Binding-site contacts:
Ligand atom N3 contacts residue TRP34 of chain 1.D at 3.3 Å (h-bond).
Ligand atom O3' contacts residue GLY64 of chain 1.D at 3.5 Å.
Ligand atom OP2 contacts residue ARG68 of chain 1.D at 3.4 Å.
Ligand atom OP1 contacts residue GLY64 of chain 1.D at 2.7 Å (h-bond).
Ligand atom N9 contacts residue ARG35 of chain 1.D at 3.6 Å.
Ligand atom O5' contacts residue TYR39 of chain 1.D at 3.9 Å.
Ligand atom OP3 contacts residue ARG68 of chain 1.D at 2.8 Å (salt-bridge).
Ligand atom C5' contacts residue ARG35 of chain 1.D at 3.3 Å.
Ligand atom OP2 contacts residue ARG68 of chain 1.D at 3.0 Å (salt-bridge).
Ligand atom C4 contacts residue TRP34 of chain 1.D at 3.6 Å (hydrophobic).
Ligand atom OP1 contacts residue LYS72 of chain 1.D at 3.4 Å (salt-bridge).
Ligand atom C2' contacts residue GLY38 of chain 1.D at 3.8 Å.
Ligand atom OP1 contacts residue ARG35 of chain 1.D at 3.7 Å.
Ligand atom OP1 contacts residue GLY66 of chain 1.D at 2.7 Å (h-bond).
Ligand atom C1' contacts residue ARG35 of chain 1.D at 3.6 Å.
Ligand atom OP2 contacts residue ILE65 of chain 1.D at 3.5 Å (h-bond).
Ligand atom O6 contacts residue TRP34 of chain 1.D at 3.6 Å.
Ligand atom P contacts residue ARG35 of chain 1.D at 3.5 Å.
Ligand atom C2 contacts residue TRP34 of chain 1.D at 3.3 Å (hydrophobic).
Ligand atom O3' contacts residue MET69 of chain 1.D at 3.8 Å.
Ligand atom C3' contacts residue GLY64 of chain 1.D at 3.8 Å.
Ligand atom C4 contacts residue ARG35 of chain 1.D at 3.8 Å.
Ligand atom O4' contacts residue TYR39 of chain 1.D at 3.2 Å.
Ligand atom C8 contacts residue ARG35 of chain 1.D at 3.4 Å.
Ligand atom O5' contacts residue ARG35 of chain 1.D at 3.1 Å (salt-bridge).
Ligand atom N3 contacts residue GLY38 of chain 1.D at 3.2 Å.
Ligand atom C5' contacts residue GLY64 of chain 1.D at 3.2 Å.
Ligand atom C6 contacts residue TRP34 of chain 1.D at 3.9 Å (hydrophobic).
Ligand atom N2 contacts residue TRP34 of chain 1.D at 3.7 Å.
Ligand atom P contacts residue ARG68 of chain 1.D at 3.4 Å.
Ligand atom N1 contacts residue TRP34 of chain 1.D at 3.5 Å (h-bond).
Ligand atom C4' contacts residue TYR39 of chain 1.D at 3.8 Å (hydrophobic).
Ligand atom OP2 contacts residue ARG35 of chain 1.D at 3.0 Å (salt-bridge).
Ligand atom C4' contacts residue GLY64 of chain 1.D at 3.1 Å.
Ligand atom OP1 contacts residue PRO63 of chain 1.D at 3.6 Å.
Ligand atom OP3 contacts residue LYS72 of chain 1.D at 3.8 Å.
Ligand atom N2 contacts residue GLY38 of chain 1.D at 3.8 Å.
Ligand atom P contacts residue GLY64 of chain 1.D at 3.8 Å.
Ligand atom O4' contacts residue ARG35 of chain 1.D at 3.4 Å (salt-bridge).
Ligand atom OP1 contacts residue MET69 of chain 1.D at 3.0 Å.

A protein and the small-molecule ligand that binds it are described below.
Small molecule (SMILES): Nc1ccn([C@H]2C[C@H](O[P](=O)(O)OC[C@H]3O[C@@H](n4ccc(N)nc4=O)C[C@@H]3O[P](=O)(O)OC[C@H]3O[C@@H](n4cnc5c(=O)nc(N)[nH]c54)C[C@@H]3O)[C@@H](CO[P](=O)(O)O[C@H]3C[C@H](n4cnc5c(=O)nc(N)[nH]c54)O[C@@H]3COP(=O)(O)O)O2)c(=O)n1

Sequence of chain 1.D:
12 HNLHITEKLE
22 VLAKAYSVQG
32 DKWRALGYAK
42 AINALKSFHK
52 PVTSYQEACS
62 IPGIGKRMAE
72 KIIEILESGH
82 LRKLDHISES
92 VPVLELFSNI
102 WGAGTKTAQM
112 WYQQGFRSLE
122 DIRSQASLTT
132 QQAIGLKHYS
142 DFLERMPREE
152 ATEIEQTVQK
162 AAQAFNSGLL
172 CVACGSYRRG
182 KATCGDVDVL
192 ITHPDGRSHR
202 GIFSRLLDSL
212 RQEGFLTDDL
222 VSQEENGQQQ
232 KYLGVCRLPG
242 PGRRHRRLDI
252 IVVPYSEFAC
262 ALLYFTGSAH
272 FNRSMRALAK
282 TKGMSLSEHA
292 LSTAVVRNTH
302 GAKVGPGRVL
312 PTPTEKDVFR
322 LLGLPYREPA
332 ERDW